Sequence of chain 1.A:
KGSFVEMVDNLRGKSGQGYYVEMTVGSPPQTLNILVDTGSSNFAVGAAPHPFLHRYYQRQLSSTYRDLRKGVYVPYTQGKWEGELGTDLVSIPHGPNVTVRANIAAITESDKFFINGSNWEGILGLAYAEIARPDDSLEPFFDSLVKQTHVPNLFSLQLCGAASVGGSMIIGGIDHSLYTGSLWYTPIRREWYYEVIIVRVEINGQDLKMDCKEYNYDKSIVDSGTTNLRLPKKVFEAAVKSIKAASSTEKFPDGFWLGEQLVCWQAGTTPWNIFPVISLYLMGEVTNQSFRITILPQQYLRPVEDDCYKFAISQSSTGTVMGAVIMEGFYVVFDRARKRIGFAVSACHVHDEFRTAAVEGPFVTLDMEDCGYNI

A protein and the small-molecule ligand that binds it are described below.
Small molecule (SMILES): CCc1ccc2c(c1)[C@@H](NC[C@@H](O)[C@@H]1Cc3cccc(c3)CCCCCCC(=O)N1)CC1(CCC1)O2

Binding-site contacts:
Ligand atom C24 contacts residue GLY249 of chain 1.A at 3.3 Å.
Ligand atom C15 contacts residue TYR217 of chain 1.A at 3.7 Å (hydrophobic).
Ligand atom N10 contacts residue ASP247 of chain 1.A at 2.6 Å (salt-bridge).
Ligand atom C3 contacts residue LYS243 of chain 1.A at 3.7 Å.
Ligand atom C31 contacts residue GLY249 of chain 1.A at 3.7 Å.
Ligand atom C3 contacts residue THR348 of chain 1.A at 3.6 Å.
Ligand atom C14 contacts residue GLY53 of chain 1.A at 3.7 Å.
Ligand atom C11 contacts residue GLY53 of chain 1.A at 3.4 Å.
Ligand atom C28 contacts residue PHE127 of chain 1.A at 3.7 Å (hydrophobic).
Ligand atom O32 contacts residue THR91 of chain 1.A at 2.6 Å (h-bond).
Ligand atom C17 contacts residue PRO89 of chain 1.A at 3.3 Å (hydrophobic).
Ligand atom C2 contacts residue TYR217 of chain 1.A at 3.8 Å (hydrophobic).
Ligand atom C2 contacts residue LYS243 of chain 1.A at 3.8 Å.
Ligand atom C5 contacts residue GLY249 of chain 1.A at 3.7 Å.
Ligand atom C14 contacts residue TYR217 of chain 1.A at 3.8 Å (hydrophobic).
Ligand atom C30 contacts residue ILE129 of chain 1.A at 3.7 Å (hydrophobic).
Ligand atom C12 contacts residue ASP247 of chain 1.A at 3.4 Å.
Ligand atom C20 contacts residue PRO89 of chain 1.A at 3.7 Å (hydrophobic).
Ligand atom O8 contacts residue ASP51 of chain 1.A at 2.6 Å (salt-bridge).
Ligand atom C22 contacts residue ASP51 of chain 1.A at 3.4 Å.
Ligand atom C36 contacts residue GLY249 of chain 1.A at 3.7 Å.
Ligand atom C11 contacts residue ASP247 of chain 1.A at 3.4 Å.
Ligand atom O8 contacts residue GLY53 of chain 1.A at 3.4 Å (h-bond).
Ligand atom C16 contacts residue TYR217 of chain 1.A at 3.8 Å (hydrophobic).
Ligand atom C36 contacts residue THR91 of chain 1.A at 3.2 Å.
Ligand atom C27 contacts residue PHE127 of chain 1.A at 3.5 Å (hydrophobic).
Ligand atom C4 contacts residue THR348 of chain 1.A at 3.5 Å.
Ligand atom C6 contacts residue ASP51 of chain 1.A at 3.5 Å.
Ligand atom O8 contacts residue TYR90 of chain 1.A at 3.4 Å.
Ligand atom O8 contacts residue SER54 of chain 1.A at 3.7 Å.
Ligand atom N10 contacts residue GLY53 of chain 1.A at 3.1 Å (h-bond).
Ligand atom C9 contacts residue ASP247 of chain 1.A at 3.4 Å.
Ligand atom C22 contacts residue GLY249 of chain 1.A at 3.7 Å.
Ligand atom C35 contacts residue THR91 of chain 1.A at 3.3 Å.
Ligand atom O32 contacts residue TYR90 of chain 1.A at 3.6 Å.
Ligand atom O13 contacts residue THR91 of chain 1.A at 3.4 Å.
Ligand atom C31 contacts residue THR91 of chain 1.A at 3.2 Å.
Ligand atom C29 contacts residue ILE129 of chain 1.A at 3.8 Å (hydrophobic).
Ligand atom C19 contacts residue GLY53 of chain 1.A at 3.1 Å.
Ligand atom N7 contacts residue GLY249 of chain 1.A at 2.8 Å (h-bond).